The small molecule below binds the protein below.
Small molecule (SMILES): NCCCCCCN

Sequence of chain 1.A:
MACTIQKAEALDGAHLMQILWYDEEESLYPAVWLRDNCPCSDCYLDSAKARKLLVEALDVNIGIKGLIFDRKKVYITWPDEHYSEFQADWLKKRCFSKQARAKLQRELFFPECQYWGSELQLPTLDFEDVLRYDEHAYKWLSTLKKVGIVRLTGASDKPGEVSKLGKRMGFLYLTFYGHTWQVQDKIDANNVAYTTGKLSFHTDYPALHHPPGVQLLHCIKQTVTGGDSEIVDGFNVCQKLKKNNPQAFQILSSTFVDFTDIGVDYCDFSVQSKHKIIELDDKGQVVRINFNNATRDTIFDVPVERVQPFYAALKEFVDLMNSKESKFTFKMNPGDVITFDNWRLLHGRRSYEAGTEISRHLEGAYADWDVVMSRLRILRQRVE

Binding-site contacts:
Ligand atom C5 contacts residue TYR83 of chain 1.A at 4.0 Å (hydrophobic).
Ligand atom C4 contacts residue TYR83 of chain 1.A at 3.3 Å (hydrophobic).
Ligand atom C4 contacts residue ILE68 of chain 1.A at 4.2 Å (hydrophobic).
Ligand atom N1 contacts residue TYR83 of chain 1.A at 4.1 Å.
Ligand atom N2 contacts residue ASP70 of chain 1.A at 4.4 Å.
Ligand atom C4 contacts residue TYR75 of chain 1.A at 4.1 Å (hydrophobic).
Ligand atom C1 contacts residue TYR83 of chain 1.A at 3.8 Å (hydrophobic).
Ligand atom C3 contacts residue TYR83 of chain 1.A at 3.2 Å (hydrophobic).
Ligand atom N2 contacts residue TYR75 of chain 1.A at 3.5 Å.
Ligand atom C2 contacts residue TYR83 of chain 1.A at 3.5 Å (hydrophobic).
Ligand atom C6 contacts residue TYR75 of chain 1.A at 3.7 Å (hydrophobic).
Ligand atom C6 contacts residue ILE68 of chain 1.A at 3.7 Å (hydrophobic).
Ligand atom C5 contacts residue TYR75 of chain 1.A at 3.7 Å (hydrophobic).